Sequence of chain 1.A:
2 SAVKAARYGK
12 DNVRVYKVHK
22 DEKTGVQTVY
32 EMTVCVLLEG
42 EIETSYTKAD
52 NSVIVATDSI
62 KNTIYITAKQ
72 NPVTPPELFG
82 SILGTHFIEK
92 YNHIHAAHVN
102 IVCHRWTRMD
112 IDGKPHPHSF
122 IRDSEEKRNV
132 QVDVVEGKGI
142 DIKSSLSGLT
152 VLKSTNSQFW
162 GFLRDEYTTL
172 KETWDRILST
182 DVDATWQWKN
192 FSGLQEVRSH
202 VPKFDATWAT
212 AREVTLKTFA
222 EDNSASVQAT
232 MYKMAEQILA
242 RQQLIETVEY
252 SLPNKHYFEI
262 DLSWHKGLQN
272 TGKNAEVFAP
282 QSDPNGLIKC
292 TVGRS

The small molecule below binds the protein below.
Small molecule (SMILES): O=c1[nH]c(=O)c2nn[nH]c2[nH]1

Binding-site contacts:
Ligand atom C6 contacts residue GLN229 of chain 2.A at 3.7 Å.
Ligand atom N9 contacts residue ARG177 of chain 2.A at 4.0 Å.
Ligand atom C5 contacts residue THR58 of chain 1.A at 4.0 Å.
Ligand atom C2 contacts residue VAL228 of chain 2.A at 4.0 Å (hydrophobic).
Ligand atom N7 contacts residue THR58 of chain 1.A at 2.8 Å (h-bond).
Ligand atom N1 contacts residue GLN229 of chain 2.A at 3.0 Å (h-bond).
Ligand atom O6 contacts residue ILE55 of chain 1.A at 3.5 Å.
Ligand atom N3 contacts residue ARG177 of chain 2.A at 3.0 Å (salt-bridge).
Ligand atom N8 contacts residue ASP59 of chain 1.A at 3.9 Å.
Ligand atom N3 contacts residue ASN255 of chain 2.A at 3.4 Å (h-bond).
Ligand atom N8 contacts residue LEU171 of chain 2.A at 3.8 Å.
Ligand atom C4 contacts residue PHE160 of chain 2.A at 3.4 Å (hydrophobic).
Ligand atom N9 contacts residue PHE160 of chain 2.A at 3.5 Å.
Ligand atom N1 contacts residue PHE160 of chain 2.A at 3.6 Å.
Ligand atom N8 contacts residue THR58 of chain 1.A at 3.3 Å (h-bond).
Ligand atom C4 contacts residue ARG177 of chain 2.A at 3.8 Å.
Ligand atom N3 contacts residue PHE160 of chain 2.A at 3.7 Å.
Ligand atom N7 contacts residue ALA57 of chain 1.A at 3.5 Å.
Ligand atom O6 contacts residue GLN229 of chain 2.A at 2.9 Å (h-bond).
Ligand atom O6 contacts residue TYR9 of chain 1.A at 3.8 Å.
Ligand atom N8 contacts residue PHE160 of chain 2.A at 3.6 Å.
Ligand atom C6 contacts residue PHE160 of chain 2.A at 3.6 Å (hydrophobic).
Ligand atom O2 contacts residue SER227 of chain 2.A at 3.6 Å.
Ligand atom O2 contacts residue GLN229 of chain 2.A at 3.8 Å.
Ligand atom O2 contacts residue VAL228 of chain 2.A at 2.9 Å (h-bond).
Ligand atom O2 contacts residue ASN255 of chain 2.A at 4.2 Å.
Ligand atom O2 contacts residue ARG177 of chain 2.A at 2.8 Å (salt-bridge).
Ligand atom N7 contacts residue PHE160 of chain 2.A at 3.7 Å.
Ligand atom C2 contacts residue ASN255 of chain 2.A at 3.9 Å.
Ligand atom C4 contacts residue ASN255 of chain 2.A at 3.9 Å.
Ligand atom O2 contacts residue PHE160 of chain 2.A at 3.9 Å.
Ligand atom C2 contacts residue GLN229 of chain 2.A at 3.9 Å.
Ligand atom C2 contacts residue ARG177 of chain 2.A at 3.6 Å.
Ligand atom N9 contacts residue LEU171 of chain 2.A at 3.9 Å.
Ligand atom O6 contacts residue THR58 of chain 1.A at 3.8 Å.
Ligand atom C2 contacts residue PHE160 of chain 2.A at 3.7 Å (hydrophobic).
Ligand atom N9 contacts residue THR58 of chain 1.A at 4.0 Å.
Ligand atom O6 contacts residue PHE160 of chain 2.A at 4.1 Å.
Ligand atom N8 contacts residue ALA57 of chain 1.A at 3.7 Å.
Ligand atom C5 contacts residue PHE160 of chain 2.A at 3.4 Å (hydrophobic).

Sequence of chain 2.A:
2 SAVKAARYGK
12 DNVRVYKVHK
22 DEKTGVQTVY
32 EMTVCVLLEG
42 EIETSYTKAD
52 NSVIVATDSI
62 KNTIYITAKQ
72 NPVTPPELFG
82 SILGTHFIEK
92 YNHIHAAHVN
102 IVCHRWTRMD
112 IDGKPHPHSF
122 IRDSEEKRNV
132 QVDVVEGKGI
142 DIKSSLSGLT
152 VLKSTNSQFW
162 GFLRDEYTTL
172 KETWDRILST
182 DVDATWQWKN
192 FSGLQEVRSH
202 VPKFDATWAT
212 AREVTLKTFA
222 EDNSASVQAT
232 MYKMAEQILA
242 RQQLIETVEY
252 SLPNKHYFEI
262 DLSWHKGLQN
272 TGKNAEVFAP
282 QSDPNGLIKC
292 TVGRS